Sequence of chain 1.A:
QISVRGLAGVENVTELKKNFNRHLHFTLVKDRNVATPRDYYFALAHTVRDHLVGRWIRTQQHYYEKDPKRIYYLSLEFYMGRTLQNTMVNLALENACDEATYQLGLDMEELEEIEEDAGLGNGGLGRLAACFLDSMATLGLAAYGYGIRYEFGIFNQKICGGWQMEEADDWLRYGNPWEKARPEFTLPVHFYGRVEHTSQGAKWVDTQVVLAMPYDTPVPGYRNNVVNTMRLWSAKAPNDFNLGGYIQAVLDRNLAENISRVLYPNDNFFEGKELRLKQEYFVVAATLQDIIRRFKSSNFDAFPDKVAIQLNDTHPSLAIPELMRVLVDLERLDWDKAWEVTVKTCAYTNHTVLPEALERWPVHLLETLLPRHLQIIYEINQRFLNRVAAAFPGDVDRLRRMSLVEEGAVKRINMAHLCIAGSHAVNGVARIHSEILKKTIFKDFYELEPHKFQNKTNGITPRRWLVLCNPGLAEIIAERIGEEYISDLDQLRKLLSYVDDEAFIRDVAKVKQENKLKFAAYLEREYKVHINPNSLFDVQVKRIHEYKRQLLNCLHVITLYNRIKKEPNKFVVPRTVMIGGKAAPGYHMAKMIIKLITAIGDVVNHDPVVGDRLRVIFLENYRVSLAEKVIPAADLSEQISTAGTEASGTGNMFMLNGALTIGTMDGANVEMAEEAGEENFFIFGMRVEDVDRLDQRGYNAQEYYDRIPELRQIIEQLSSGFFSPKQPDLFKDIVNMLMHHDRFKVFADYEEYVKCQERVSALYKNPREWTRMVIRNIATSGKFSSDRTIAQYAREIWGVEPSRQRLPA

Binding-site contacts:
Ligand atom O5' contacts residue LEU125 of chain 1.A at 3.5 Å (h-bond).
Ligand atom C8 contacts residue HIS330 of chain 1.A at 3.5 Å.
Ligand atom O3' contacts residue SER663 of chain 1.A at 3.0 Å (h-bond).
Ligand atom O3 contacts residue GLY124 of chain 1.A at 3.7 Å.
Ligand atom O5' contacts residue HIS366 of chain 1.A at 3.5 Å (h-bond).
Ligand atom O3 contacts residue LEU125 of chain 1.A at 3.0 Å (h-bond).
Ligand atom C2' contacts residue HIS366 of chain 1.A at 3.5 Å.
Ligand atom C11 contacts residue ASP272 of chain 1.A at 3.7 Å.
Ligand atom C7 contacts residue ASP272 of chain 1.A at 3.0 Å.
Ligand atom C13 contacts residue HIS330 of chain 1.A at 3.5 Å.
Ligand atom C13 contacts residue ARG281 of chain 1.A at 3.5 Å.
Ligand atom C14 contacts residue GLU374 of chain 1.A at 3.5 Å.
Ligand atom O2' contacts residue TYR562 of chain 1.A at 3.2 Å (h-bond).
Ligand atom O3' contacts residue GLY664 of chain 1.A at 3.2 Å (h-bond).
Ligand atom C2 contacts residue LEU125 of chain 1.A at 3.4 Å (hydrophobic).
Ligand atom C5' contacts residue GLY124 of chain 1.A at 3.7 Å.
Ligand atom C11 contacts residue GLU77 of chain 1.A at 3.2 Å.
Ligand atom O6' contacts residue HIS366 of chain 1.A at 2.7 Å (h-bond).
Ligand atom C14 contacts residue ARG281 of chain 1.A at 3.7 Å.
Ligand atom O4' contacts residue ASN473 of chain 1.A at 3.5 Å (h-bond).
Ligand atom C6' contacts residue GLY124 of chain 1.A at 3.7 Å.
Ligand atom O3' contacts residue ALA662 of chain 1.A at 3.3 Å (h-bond).
Ligand atom O4' contacts residue SER663 of chain 1.A at 3.5 Å.
Ligand atom C5' contacts residue LEU125 of chain 1.A at 3.7 Å (hydrophobic).
Ligand atom O4' contacts residue GLY664 of chain 1.A at 2.8 Å (h-bond).
Ligand atom C4 contacts residue ASP272 of chain 1.A at 3.5 Å.
Ligand atom C3' contacts residue GLU661 of chain 1.A at 3.4 Å.
Ligand atom C17 contacts residue ASN271 of chain 1.A at 3.3 Å.
Ligand atom O2' contacts residue GLU661 of chain 1.A at 3.2 Å (salt-bridge).
Ligand atom C6' contacts residue HIS366 of chain 1.A at 3.5 Å.
Ligand atom C14 contacts residue PHE275 of chain 1.A at 3.7 Å (hydrophobic).
Ligand atom C10 contacts residue GLU77 of chain 1.A at 3.5 Å.
Ligand atom C6 contacts residue ASP272 of chain 1.A at 3.1 Å.
Ligand atom O3' contacts residue GLU661 of chain 1.A at 2.8 Å (salt-bridge).
Ligand atom C5 contacts residue ASP272 of chain 1.A at 3.2 Å.
Ligand atom C6' contacts residue ASN473 of chain 1.A at 3.3 Å.
Ligand atom C15 contacts residue ARG281 of chain 1.A at 3.4 Å.
Ligand atom C12 contacts residue ARG281 of chain 1.A at 3.7 Å.
Ligand atom C9 contacts residue HIS330 of chain 1.A at 3.7 Å.
Ligand atom O6' contacts residue ASN473 of chain 1.A at 2.7 Å (h-bond).

A protein and the small-molecule ligand that binds it are described below.
Small molecule (SMILES): O=C(/C=C/c1ccc(-c2ccccc2)cc1)N[C@@H]1O[C@H](CO)[C@@H](O)[C@H](O)[C@H]1O